Binding-site contacts:
Ligand atom C6 contacts residue ASN264 of chain 1.G at 4.5 Å.
Ligand atom O5 contacts residue ASN264 of chain 1.G at 2.1 Å (h-bond).
Ligand atom C1 contacts residue ASN264 of chain 1.G at 1.4 Å.
Ligand atom N2 contacts residue ASN264 of chain 1.G at 3.1 Å (h-bond).
Ligand atom C2 contacts residue ASN264 of chain 1.G at 2.5 Å.
Ligand atom O7 contacts residue ASN264 of chain 1.G at 2.8 Å (h-bond).
Ligand atom C5 contacts residue ASN264 of chain 1.G at 3.5 Å.
Ligand atom C4 contacts residue ASN264 of chain 1.G at 4.1 Å.
Ligand atom C3 contacts residue ASN264 of chain 1.G at 3.8 Å.
Ligand atom C7 contacts residue ASN264 of chain 1.G at 3.3 Å.

A small-molecule ligand and the protein it binds are described below.
Small molecule (SMILES): CC(=O)N[C@@H]1[C@@H](O)[C@H](O)[C@@H](CO)O[C@H]1O

Sequence of chain 1.G:
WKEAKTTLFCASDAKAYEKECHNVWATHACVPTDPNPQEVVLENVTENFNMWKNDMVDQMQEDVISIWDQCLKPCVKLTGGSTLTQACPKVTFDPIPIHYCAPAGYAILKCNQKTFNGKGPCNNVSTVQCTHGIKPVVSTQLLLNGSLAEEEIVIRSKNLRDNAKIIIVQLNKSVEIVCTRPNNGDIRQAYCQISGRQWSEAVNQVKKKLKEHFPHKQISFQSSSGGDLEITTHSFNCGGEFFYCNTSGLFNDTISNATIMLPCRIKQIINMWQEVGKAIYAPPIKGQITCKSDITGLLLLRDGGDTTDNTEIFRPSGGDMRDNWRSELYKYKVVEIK